Binding-site contacts:
Ligand atom O6 contacts residue SER146 of chain 1.A at 3.5 Å.
Ligand atom PG contacts residue MG1 of chain 1.E at 3.2 Å.
Ligand atom O1G contacts residue THR36 of chain 1.A at 2.9 Å (h-bond).
Ligand atom O1B contacts residue MG1 of chain 1.E at 2.1 Å.
Ligand atom O2' contacts residue ASP31 of chain 1.A at 3.2 Å (salt-bridge).
Ligand atom O6 contacts residue ALA147 of chain 1.A at 2.8 Å (h-bond).
Ligand atom N2 contacts residue ASP120 of chain 1.A at 2.9 Å (salt-bridge).
Ligand atom PB contacts residue MG1 of chain 1.E at 3.2 Å.
Ligand atom C8 contacts residue GLY16 of chain 1.A at 3.6 Å.
Ligand atom O1B contacts residue SER18 of chain 1.A at 3.0 Å (h-bond).
Ligand atom O2G contacts residue GLN62 of chain 1.A at 2.8 Å (h-bond).
Ligand atom O2' contacts residue PHE29 of chain 1.A at 3.3 Å.
Ligand atom N1 contacts residue ASP120 of chain 1.A at 2.8 Å (salt-bridge).
Ligand atom O6 contacts residue ASP120 of chain 1.A at 3.5 Å (salt-bridge).
Ligand atom O1G contacts residue MG1 of chain 1.E at 2.0 Å.
Ligand atom O2B contacts residue VAL15 of chain 1.A at 3.2 Å (h-bond).
Ligand atom O3A contacts residue GLY16 of chain 1.A at 3.2 Å (h-bond).
Ligand atom C8 contacts residue ALA19 of chain 1.A at 3.5 Å (hydrophobic).
Ligand atom O2B contacts residue GLY14 of chain 1.A at 3.4 Å (h-bond).
Ligand atom N7 contacts residue ASN117 of chain 1.A at 3.1 Å (h-bond).
Ligand atom C2' contacts residue VAL30 of chain 1.A at 3.5 Å (hydrophobic).
Ligand atom O6 contacts residue ASN117 of chain 1.A at 3.3 Å (h-bond).
Ligand atom O1A contacts residue SER18 of chain 1.A at 3.4 Å (h-bond).
Ligand atom O1A contacts residue ALA19 of chain 1.A at 2.8 Å (h-bond).
Ligand atom O3G contacts residue LYS17 of chain 1.A at 2.7 Å (salt-bridge).
Ligand atom O4' contacts residue LYS118 of chain 1.A at 3.2 Å (salt-bridge).
Ligand atom C3' contacts residue GLU32 of chain 1.A at 3.5 Å.
Ligand atom O1B contacts residue LYS17 of chain 1.A at 3.5 Å (salt-bridge).
Ligand atom O2B contacts residue GLY16 of chain 1.A at 3.1 Å (h-bond).
Ligand atom N3B contacts residue MG1 of chain 1.E at 3.4 Å.
Ligand atom O2' contacts residue VAL30 of chain 1.A at 2.7 Å (h-bond).
Ligand atom O2G contacts residue PRO35 of chain 1.A at 3.4 Å.
Ligand atom O3G contacts residue GLY61 of chain 1.A at 2.9 Å (h-bond).
Ligand atom O1A contacts residue GLY16 of chain 1.A at 3.4 Å.
Ligand atom C6 contacts residue ASP120 of chain 1.A at 3.6 Å.
Ligand atom O2B contacts residue LYS17 of chain 1.A at 2.9 Å (salt-bridge).
Ligand atom O3G contacts residue GLY13 of chain 1.A at 3.4 Å.
Ligand atom N3B contacts residue GLY14 of chain 1.A at 3.1 Å (h-bond).
Ligand atom O6 contacts residue LYS118 of chain 1.A at 3.4 Å.
Ligand atom O3' contacts residue ASP31 of chain 1.A at 2.9 Å (salt-bridge).

Sequence of chain 1.A:
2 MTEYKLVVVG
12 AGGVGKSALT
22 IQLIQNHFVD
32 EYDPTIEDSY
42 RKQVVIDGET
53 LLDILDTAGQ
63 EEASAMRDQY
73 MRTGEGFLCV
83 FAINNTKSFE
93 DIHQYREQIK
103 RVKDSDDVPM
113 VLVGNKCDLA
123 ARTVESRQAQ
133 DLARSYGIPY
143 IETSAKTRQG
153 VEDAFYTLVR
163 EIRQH

The protein below binds the small molecule below.
Small molecule (SMILES): Nc1nc2c(ncn2[C@@H]2O[C@H](CO[P](=O)(O)O[P](=O)(O)NP(=O)(O)O)[C@@H](O)[C@H]2O)c(=O)[nH]1